The small molecule below binds the protein below.
Small molecule (SMILES): CC(C)C[C@@H]1NC(=O)[C@H](Cc2ccc(O)cc2)NC(=O)[C@H](C)NC(=O)[C@H](CO)NC(=O)[C@H](Cc2ccc(O)cc2)NC(=O)[C@H](C)NC(=O)[C@@H]2CCCN2C(=O)[C@@H](N)CSSC[C@@H](C=O)NC(=O)[C@H](C)NC1=O

Binding-site contacts:
Ligand atom OH contacts residue ARG220 of chain 1.B at 2.3 Å (salt-bridge).
Ligand atom O contacts residue GLY219 of chain 1.B at 2.9 Å (h-bond).
Ligand atom N contacts residue MRZ1 of chain 1.C at 2.9 Å.
Ligand atom CE1 contacts residue ARG220 of chain 1.B at 3.1 Å.
Ligand atom CD1 contacts residue TYR29 of chain 1.B at 3.4 Å (hydrophobic).
Ligand atom CB contacts residue MRZ1 of chain 1.C at 1.5 Å.
Ligand atom O contacts residue TRP218 of chain 1.B at 3.3 Å.
Ligand atom CB contacts residue TYR94 of chain 1.B at 3.1 Å (hydrophobic).
Ligand atom CA contacts residue MRZ1 of chain 1.C at 2.6 Å.
Ligand atom CD contacts residue TYR94 of chain 1.B at 3.1 Å (hydrophobic).
Ligand atom CG contacts residue LEU92 of chain 1.B at 3.4 Å (hydrophobic).
Ligand atom CG contacts residue TYR94 of chain 1.B at 3.4 Å (hydrophobic).
Ligand atom C contacts residue THR91 of chain 1.B at 3.4 Å.
Ligand atom CB contacts residue ASP90 of chain 1.B at 3.2 Å.
Ligand atom C contacts residue SER198 of chain 1.B at 2.9 Å.
Ligand atom C contacts residue GLY219 of chain 1.B at 3.3 Å.
Ligand atom O contacts residue GLN195 of chain 1.B at 3.0 Å (h-bond).
Ligand atom CG contacts residue ASP90 of chain 1.B at 3.3 Å.
Ligand atom O contacts residue GLN195 of chain 1.B at 3.4 Å (h-bond).
Ligand atom CB contacts residue HIS46 of chain 1.B at 3.4 Å.
Ligand atom CD2 contacts residue VAL30 of chain 1.B at 2.6 Å (hydrophobic).
Ligand atom N contacts residue THR91 of chain 1.B at 2.6 Å (h-bond).
Ligand atom CB contacts residue TYR150 of chain 1.B at 3.3 Å (hydrophobic).
Ligand atom O contacts residue GLY196 of chain 1.B at 3.1 Å (h-bond).
Ligand atom OG contacts residue TYR94 of chain 1.B at 2.7 Å (h-bond).
Ligand atom CZ contacts residue ARG220 of chain 1.B at 3.0 Å.
Ligand atom CA contacts residue THR91 of chain 1.B at 3.3 Å.
Ligand atom O contacts residue SER198 of chain 1.B at 2.8 Å (h-bond).
Ligand atom CB contacts residue LEU92 of chain 1.B at 3.0 Å (hydrophobic).
Ligand atom OH contacts residue ARG20 of chain 1.B at 3.2 Å (salt-bridge).
Ligand atom CB contacts residue SER198 of chain 1.B at 3.1 Å.
Ligand atom N contacts residue LEU92 of chain 1.B at 3.1 Å (h-bond).
Ligand atom CB contacts residue GLY219 of chain 1.B at 3.1 Å.
Ligand atom CD2 contacts residue TYR29 of chain 1.B at 3.1 Å (hydrophobic).
Ligand atom CB contacts residue THR91 of chain 1.B at 3.4 Å.
Ligand atom OH contacts residue CYS47 of chain 1.B at 2.9 Å (h-bond).
Ligand atom O contacts residue GLN195 of chain 1.B at 3.3 Å (h-bond).
Ligand atom CG contacts residue VAL30 of chain 1.B at 3.5 Å (hydrophobic).
Ligand atom CA contacts residue GLY219 of chain 1.B at 3.2 Å.
Ligand atom CZ contacts residue CYS47 of chain 1.B at 3.4 Å (hydrophobic).

Sequence of chain 1.B:
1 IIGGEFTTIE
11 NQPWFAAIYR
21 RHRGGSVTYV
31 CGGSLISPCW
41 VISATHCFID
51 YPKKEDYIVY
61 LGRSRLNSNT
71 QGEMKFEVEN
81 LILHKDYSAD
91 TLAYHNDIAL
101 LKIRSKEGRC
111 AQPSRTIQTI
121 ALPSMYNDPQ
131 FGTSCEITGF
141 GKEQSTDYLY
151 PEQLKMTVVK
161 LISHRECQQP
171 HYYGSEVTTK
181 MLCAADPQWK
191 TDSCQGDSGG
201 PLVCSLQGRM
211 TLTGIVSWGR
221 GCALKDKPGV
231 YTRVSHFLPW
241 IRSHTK